Sequence of chain 3.E:
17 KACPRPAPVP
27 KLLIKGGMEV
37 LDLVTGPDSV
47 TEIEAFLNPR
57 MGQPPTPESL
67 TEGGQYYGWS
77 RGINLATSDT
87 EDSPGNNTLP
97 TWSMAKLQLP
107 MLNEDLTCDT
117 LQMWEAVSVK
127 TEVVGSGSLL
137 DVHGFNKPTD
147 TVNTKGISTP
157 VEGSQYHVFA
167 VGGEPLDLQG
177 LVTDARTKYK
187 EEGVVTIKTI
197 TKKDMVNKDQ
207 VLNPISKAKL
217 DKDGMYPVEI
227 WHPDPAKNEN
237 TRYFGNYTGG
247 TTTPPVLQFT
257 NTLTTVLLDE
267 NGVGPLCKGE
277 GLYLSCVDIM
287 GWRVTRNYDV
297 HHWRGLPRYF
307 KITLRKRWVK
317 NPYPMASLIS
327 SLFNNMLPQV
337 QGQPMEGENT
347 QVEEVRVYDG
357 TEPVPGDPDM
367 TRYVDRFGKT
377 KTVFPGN

Binding-site contacts:
Ligand atom C1 contacts residue TYR72 of chain 3.E at 3.7 Å (hydrophobic).
Ligand atom O4 contacts residue VAL296 of chain 3.E at 4.2 Å.
Ligand atom O4 contacts residue HIS298 of chain 3.E at 3.1 Å (h-bond).
Ligand atom O8 contacts residue TYR72 of chain 3.E at 3.2 Å (h-bond).
Ligand atom C4 contacts residue ARG77 of chain 3.E at 4.2 Å.
Ligand atom C5 contacts residue TYR72 of chain 3.E at 3.5 Å (hydrophobic).
Ligand atom C3 contacts residue GLY78 of chain 3.E at 4.2 Å.
Ligand atom O4 contacts residue ILE79 of chain 3.E at 3.4 Å (h-bond).
Ligand atom O6 contacts residue THR94 of chain 3.E at 3.7 Å.
Ligand atom O4 contacts residue GLY78 of chain 3.E at 3.1 Å.
Ligand atom C3 contacts residue HIS298 of chain 3.E at 3.6 Å.
Ligand atom O6 contacts residue ARG77 of chain 3.E at 4.0 Å.
Ligand atom O1A contacts residue TYR72 of chain 3.E at 3.4 Å.
Ligand atom O3 contacts residue GLY78 of chain 3.E at 3.6 Å.
Ligand atom O1B contacts residue ARG77 of chain 3.E at 2.8 Å (salt-bridge).
Ligand atom C5 contacts residue ASN93 of chain 3.E at 4.3 Å.
Ligand atom O6 contacts residue ASN93 of chain 3.E at 2.8 Å (h-bond).
Ligand atom O4 contacts residue THR291 of chain 3.E at 3.4 Å.
Ligand atom O6 contacts residue GLY78 of chain 3.E at 3.8 Å.
Ligand atom O10 contacts residue THR291 of chain 3.E at 4.0 Å.
Ligand atom C8 contacts residue TYR72 of chain 3.E at 4.2 Å (hydrophobic).
Ligand atom O1A contacts residue GLY78 of chain 3.E at 3.6 Å (h-bond).
Ligand atom C4 contacts residue HIS298 of chain 3.E at 3.7 Å.
Ligand atom C6 contacts residue TYR72 of chain 3.E at 3.5 Å (hydrophobic).
Ligand atom C7 contacts residue TYR72 of chain 3.E at 4.2 Å (hydrophobic).
Ligand atom C2 contacts residue GLY78 of chain 3.E at 4.2 Å.
Ligand atom C4 contacts residue TYR72 of chain 3.E at 3.2 Å (hydrophobic).
Ligand atom O3 contacts residue VAL296 of chain 3.E at 4.2 Å.
Ligand atom C1 contacts residue ARG77 of chain 3.E at 3.4 Å.
Ligand atom C11 contacts residue ASP85 of chain 3.A at 3.8 Å.
Ligand atom C3 contacts residue GLY78 of chain 3.E at 4.1 Å.
Ligand atom O1B contacts residue TYR72 of chain 3.E at 3.7 Å.
Ligand atom O4 contacts residue TYR72 of chain 3.E at 3.9 Å.
Ligand atom N5 contacts residue TYR72 of chain 3.E at 3.2 Å (h-bond).
Ligand atom O1A contacts residue ARG77 of chain 3.E at 3.1 Å (salt-bridge).
Ligand atom C4 contacts residue GLY78 of chain 3.E at 3.4 Å.
Ligand atom C3 contacts residue VAL296 of chain 3.E at 3.5 Å (hydrophobic).
Ligand atom C6 contacts residue ASN93 of chain 3.E at 3.5 Å.
Ligand atom C10 contacts residue TYR72 of chain 3.E at 4.2 Å (hydrophobic).
Ligand atom O10 contacts residue ASN293 of chain 3.E at 3.8 Å.

Sequence of chain 3.A:
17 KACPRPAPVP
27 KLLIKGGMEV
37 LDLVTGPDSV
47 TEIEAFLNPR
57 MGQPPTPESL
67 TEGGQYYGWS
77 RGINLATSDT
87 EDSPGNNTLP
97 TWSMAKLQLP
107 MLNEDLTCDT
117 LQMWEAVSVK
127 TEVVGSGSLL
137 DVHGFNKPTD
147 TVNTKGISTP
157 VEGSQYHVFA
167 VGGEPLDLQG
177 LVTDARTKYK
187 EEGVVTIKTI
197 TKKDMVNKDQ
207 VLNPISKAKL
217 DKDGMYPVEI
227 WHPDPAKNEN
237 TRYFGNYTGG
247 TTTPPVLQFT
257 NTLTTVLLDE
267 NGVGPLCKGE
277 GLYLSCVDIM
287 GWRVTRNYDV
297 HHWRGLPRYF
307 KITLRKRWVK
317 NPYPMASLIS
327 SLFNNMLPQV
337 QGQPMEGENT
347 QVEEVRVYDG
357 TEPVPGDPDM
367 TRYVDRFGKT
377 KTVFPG

A protein and the small-molecule ligand that binds it are described below.
Small molecule (SMILES): CC(=O)N[C@H]1[C@H]([C@H](O)[C@H](O)CO)O[C@@](O[C@H]2[C@@H](O)[C@@H](CO)O[C@@H](O[C@H]3[C@H](O)[C@@H](O)[C@H](O)O[C@@H]3CO)[C@@H]2O)(C(=O)O)C[C@@H]1O